Binding-site contacts:
Ligand atom C5 contacts residue UDP1 of chain 1.D at 3.3 Å.
Ligand atom C3 contacts residue GLY297 of chain 1.A at 4.0 Å.
Ligand atom O6 contacts residue ASN180 of chain 1.A at 3.2 Å (h-bond).
Ligand atom O3 contacts residue UDP1 of chain 1.D at 3.6 Å.
Ligand atom C5 contacts residue GLY20 of chain 1.A at 3.9 Å.
Ligand atom C4 contacts residue ASN157 of chain 1.A at 3.8 Å.
Ligand atom O2 contacts residue GLU294 of chain 1.A at 3.8 Å.
Ligand atom C4 contacts residue UDP1 of chain 1.D at 3.5 Å.
Ligand atom O3 contacts residue GLY297 of chain 1.A at 3.1 Å (h-bond).
Ligand atom C5 contacts residue ALA21 of chain 1.A at 4.0 Å (hydrophobic).
Ligand atom C6 contacts residue ARG298 of chain 1.A at 4.0 Å.
Ligand atom O6 contacts residue ASN157 of chain 1.A at 3.1 Å (h-bond).
Ligand atom C2 contacts residue HIS127 of chain 1.A at 3.4 Å.
Ligand atom C2 contacts residue PRO295 of chain 1.A at 3.7 Å (hydrophobic).
Ligand atom O4 contacts residue ARG298 of chain 1.A at 3.6 Å.
Ligand atom C1 contacts residue UDP1 of chain 1.D at 3.9 Å.
Ligand atom O1 contacts residue UDP1 of chain 1.D at 3.7 Å.
Ligand atom C2 contacts residue UDP1 of chain 1.D at 3.5 Å.
Ligand atom C6 contacts residue ASN180 of chain 1.A at 3.2 Å.
Ligand atom C3 contacts residue UDP1 of chain 1.D at 3.2 Å.
Ligand atom O3 contacts residue PHE296 of chain 1.A at 2.9 Å (h-bond).
Ligand atom O4 contacts residue GLY297 of chain 1.A at 3.0 Å (h-bond).
Ligand atom O5 contacts residue HIS127 of chain 1.A at 3.4 Å.
Ligand atom C4 contacts residue GLY297 of chain 1.A at 3.9 Å.
Ligand atom O5 contacts residue ALA21 of chain 1.A at 3.8 Å.
Ligand atom C3 contacts residue GLU294 of chain 1.A at 3.4 Å.
Ligand atom C4 contacts residue PHE296 of chain 1.A at 3.7 Å (hydrophobic).
Ligand atom C3 contacts residue PHE296 of chain 1.A at 4.0 Å (hydrophobic).
Ligand atom O3 contacts residue GLU294 of chain 1.A at 2.5 Å (salt-bridge).
Ligand atom O2 contacts residue PRO295 of chain 1.A at 3.9 Å.
Ligand atom O4 contacts residue PHE296 of chain 1.A at 3.2 Å.
Ligand atom O5 contacts residue UDP1 of chain 1.D at 3.8 Å.
Ligand atom O1 contacts residue HIS127 of chain 1.A at 3.8 Å.
Ligand atom C6 contacts residue HIS127 of chain 1.A at 3.7 Å.
Ligand atom O2 contacts residue UDP1 of chain 1.D at 2.7 Å (h-bond).
Ligand atom O6 contacts residue HIS127 of chain 1.A at 2.8 Å (h-bond).
Ligand atom C1 contacts residue HIS127 of chain 1.A at 2.9 Å.
Ligand atom O4 contacts residue UDP1 of chain 1.D at 2.9 Å (h-bond).
Ligand atom C6 contacts residue GLY20 of chain 1.A at 3.8 Å.
Ligand atom O3 contacts residue PRO295 of chain 1.A at 3.6 Å.

Sequence of chain 1.A:
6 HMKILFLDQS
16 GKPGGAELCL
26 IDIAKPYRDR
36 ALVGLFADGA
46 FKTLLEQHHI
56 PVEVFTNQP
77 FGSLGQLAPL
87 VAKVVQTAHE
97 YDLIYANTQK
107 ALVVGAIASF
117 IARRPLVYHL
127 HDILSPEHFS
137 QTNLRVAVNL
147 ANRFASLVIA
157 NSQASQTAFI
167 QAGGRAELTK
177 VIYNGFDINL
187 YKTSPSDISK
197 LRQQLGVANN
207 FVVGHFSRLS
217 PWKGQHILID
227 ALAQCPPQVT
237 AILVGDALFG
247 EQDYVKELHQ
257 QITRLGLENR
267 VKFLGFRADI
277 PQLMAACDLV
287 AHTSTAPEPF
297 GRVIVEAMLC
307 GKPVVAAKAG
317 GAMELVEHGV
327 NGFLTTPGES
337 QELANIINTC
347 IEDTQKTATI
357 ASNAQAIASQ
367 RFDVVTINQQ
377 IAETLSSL

A protein and the small-molecule ligand that binds it are described below.
Small molecule (SMILES): OC[C@H]1O[C@H](O)[C@H](O)[C@@H](O)[C@@H]1O